Sequence of chain 2.J:
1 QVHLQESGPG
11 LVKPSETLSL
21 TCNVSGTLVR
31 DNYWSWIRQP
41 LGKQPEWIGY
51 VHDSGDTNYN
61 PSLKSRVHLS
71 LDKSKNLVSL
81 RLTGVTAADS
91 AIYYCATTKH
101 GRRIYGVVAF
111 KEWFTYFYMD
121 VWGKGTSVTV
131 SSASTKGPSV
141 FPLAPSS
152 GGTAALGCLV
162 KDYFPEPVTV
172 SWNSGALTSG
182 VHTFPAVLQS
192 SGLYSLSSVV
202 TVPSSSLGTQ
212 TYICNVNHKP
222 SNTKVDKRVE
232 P

Binding-site contacts:
Ligand atom C3 contacts residue ASN23 of chain 2.J at 3.7 Å.
Ligand atom C8 contacts residue SER7 of chain 2.J at 3.3 Å.
Ligand atom C1 contacts residue ASN23 of chain 2.J at 1.5 Å.
Ligand atom C7 contacts residue ASN23 of chain 2.J at 3.7 Å.
Ligand atom N2 contacts residue ASN23 of chain 2.J at 2.7 Å (h-bond).
Ligand atom O7 contacts residue ASN23 of chain 2.J at 4.3 Å.
Ligand atom C2 contacts residue ASN23 of chain 2.J at 2.4 Å.
Ligand atom O6 contacts residue ASN23 of chain 2.J at 4.4 Å.
Ligand atom C4 contacts residue ASN23 of chain 2.J at 4.3 Å.
Ligand atom O7 contacts residue SER7 of chain 2.J at 4.3 Å.
Ligand atom C8 contacts residue THR21 of chain 2.J at 3.9 Å.
Ligand atom C5 contacts residue ASN23 of chain 2.J at 3.8 Å.
Ligand atom C7 contacts residue SER7 of chain 2.J at 3.9 Å.
Ligand atom O5 contacts residue ASN23 of chain 2.J at 2.6 Å (h-bond).

The protein below binds the small molecule below.
Small molecule (SMILES): CC(=O)N[C@@H]1[C@@H](O)[C@H](O)[C@@H](CO)O[C@H]1O